Sequence of chain 3.A:
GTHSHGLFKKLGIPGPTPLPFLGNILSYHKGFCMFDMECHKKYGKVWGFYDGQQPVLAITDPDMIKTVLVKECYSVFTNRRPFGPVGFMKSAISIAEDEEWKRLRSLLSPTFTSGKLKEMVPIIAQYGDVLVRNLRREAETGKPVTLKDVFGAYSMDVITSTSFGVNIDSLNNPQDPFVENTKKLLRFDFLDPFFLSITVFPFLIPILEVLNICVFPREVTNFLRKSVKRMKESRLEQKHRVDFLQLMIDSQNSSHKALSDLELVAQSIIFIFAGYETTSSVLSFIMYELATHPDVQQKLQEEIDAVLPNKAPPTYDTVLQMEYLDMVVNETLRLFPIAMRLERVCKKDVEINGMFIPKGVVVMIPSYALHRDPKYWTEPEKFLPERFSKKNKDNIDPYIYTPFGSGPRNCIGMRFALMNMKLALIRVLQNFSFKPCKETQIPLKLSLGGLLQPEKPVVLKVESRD

Binding-site contacts:
Ligand atom C17 contacts residue THR289 of chain 3.A at 4.4 Å.
Ligand atom C6 contacts residue HEM1 of chain 3.B at 3.9 Å.
Ligand atom O8 contacts residue HEM1 of chain 3.B at 3.9 Å.
Ligand atom O8 contacts residue ARG85 of chain 3.A at 3.8 Å.
Ligand atom C16 contacts residue ALA285 of chain 3.A at 3.3 Å (hydrophobic).
Ligand atom C7 contacts residue HEM1 of chain 3.B at 4.4 Å.
Ligand atom C17 contacts residue ALA285 of chain 3.A at 3.7 Å (hydrophobic).
Ligand atom N1 contacts residue ARG85 of chain 3.A at 4.1 Å.
Ligand atom C9 contacts residue ILE281 of chain 3.A at 4.3 Å (hydrophobic).
Ligand atom C3 contacts residue HEM1 of chain 3.B at 4.3 Å.
Ligand atom O8 contacts residue SER99 of chain 3.A at 3.4 Å.
Ligand atom C12 contacts residue HEM1 of chain 3.B at 4.4 Å.
Ligand atom C15 contacts residue HEM1 of chain 3.B at 3.1 Å.
Ligand atom N1 contacts residue HEM1 of chain 3.B at 3.6 Å.
Ligand atom C2 contacts residue HEM1 of chain 3.B at 3.9 Å.
Ligand atom C13 contacts residue HEM1 of chain 3.B at 3.0 Å.
Ligand atom C11 contacts residue PHE284 of chain 3.A at 3.6 Å (hydrophobic).
Ligand atom N14 contacts residue ALA285 of chain 3.A at 3.7 Å.
Ligand atom C6 contacts residue ALA350 of chain 3.A at 3.5 Å (hydrophobic).
Ligand atom C5 contacts residue HEM1 of chain 3.B at 4.0 Å.
Ligand atom C15 contacts residue ALA285 of chain 3.A at 3.5 Å (hydrophobic).
Ligand atom C16 contacts residue THR289 of chain 3.A at 3.3 Å.
Ligand atom C13 contacts residue ALA285 of chain 3.A at 3.8 Å (hydrophobic).
Ligand atom C17 contacts residue ARG192 of chain 3.A at 3.9 Å.
Ligand atom N14 contacts residue HEM1 of chain 3.B at 2.3 Å.
Ligand atom C7 contacts residue SER99 of chain 3.A at 4.4 Å.
Ligand atom C6 contacts residue ARG352 of chain 3.A at 4.0 Å.
Ligand atom C4 contacts residue HEM1 of chain 3.B at 4.2 Å.
Ligand atom N1 contacts residue ARG352 of chain 3.A at 4.5 Å.
Ligand atom C9 contacts residue ALA285 of chain 3.A at 4.3 Å (hydrophobic).
Ligand atom C15 contacts residue THR289 of chain 3.A at 3.9 Å.
Ligand atom C11 contacts residue ARG192 of chain 3.A at 4.3 Å.
Ligand atom C9 contacts residue SER99 of chain 3.A at 3.6 Å.
Ligand atom C12 contacts residue ALA285 of chain 3.A at 3.9 Å (hydrophobic).
Ligand atom C16 contacts residue ARG192 of chain 3.A at 4.1 Å.
Ligand atom C16 contacts residue HEM1 of chain 3.B at 4.5 Å.
Ligand atom C9 contacts residue PHE284 of chain 3.A at 4.5 Å (hydrophobic).
Ligand atom C2 contacts residue ARG85 of chain 3.A at 3.7 Å.
Ligand atom C4 contacts residue ARG192 of chain 3.A at 4.5 Å.
Ligand atom C5 contacts residue ALA350 of chain 3.A at 3.5 Å (hydrophobic).

The protein below binds the small molecule below.
Small molecule (SMILES): CC(C)(C(=O)c1cccnc1)c1cccnc1